The small molecule below binds the protein below.
Small molecule (SMILES): CN(Cc1cnc2nc(N)nc(N)c2n1)c1ccc(C(=O)N[C@@H](CCC(=O)O)C(=O)O)cc1

Binding-site contacts:
Ligand atom C4 contacts residue NDP1 of chain 1.C at 3.2 Å.
Ligand atom CA contacts residue SER37 of chain 1.A at 3.5 Å.
Ligand atom O1 contacts residue SER37 of chain 1.A at 2.3 Å (h-bond).
Ligand atom N1 contacts residue ALA11 of chain 1.A at 3.6 Å.
Ligand atom O2 contacts residue SER37 of chain 1.A at 3.6 Å (h-bond).
Ligand atom N5 contacts residue NDP1 of chain 1.C at 3.2 Å.
Ligand atom NA2 contacts residue VAL10 of chain 1.A at 3.5 Å (h-bond).
Ligand atom C4 contacts residue PHE36 of chain 1.A at 3.5 Å (hydrophobic).
Ligand atom O1 contacts residue LEU67 of chain 1.A at 3.6 Å.
Ligand atom N1 contacts residue ASP32 of chain 1.A at 2.9 Å (salt-bridge).
Ligand atom CB contacts residue SER37 of chain 1.A at 3.2 Å.
Ligand atom C15 contacts residue PHE36 of chain 1.A at 3.4 Å (hydrophobic).
Ligand atom NA4 contacts residue NDP1 of chain 1.C at 3.6 Å.
Ligand atom C16 contacts residue PHE36 of chain 1.A at 3.5 Å (hydrophobic).
Ligand atom C8A contacts residue NDP1 of chain 1.C at 3.6 Å.
Ligand atom C14 contacts residue ILE62 of chain 1.A at 3.5 Å (hydrophobic).
Ligand atom NA4 contacts residue VAL9 of chain 1.A at 2.5 Å (h-bond).
Ligand atom CT contacts residue ARG70 of chain 1.A at 3.6 Å.
Ligand atom O1 contacts residue ARG70 of chain 1.A at 2.8 Å (salt-bridge).
Ligand atom NA4 contacts residue TYR119 of chain 1.A at 3.5 Å (h-bond).
Ligand atom C8A contacts residue ASP32 of chain 1.A at 3.4 Å.
Ligand atom O2 contacts residue ARG70 of chain 1.A at 3.5 Å (salt-bridge).
Ligand atom N3 contacts residue VAL10 of chain 1.A at 3.3 Å (h-bond).
Ligand atom N8 contacts residue ASP32 of chain 1.A at 3.2 Å (salt-bridge).
Ligand atom N3 contacts residue VAL9 of chain 1.A at 3.3 Å.
Ligand atom NA2 contacts residue THR134 of chain 1.A at 3.3 Å (h-bond).
Ligand atom C4 contacts residue VAL9 of chain 1.A at 3.4 Å (hydrophobic).
Ligand atom C4A contacts residue NDP1 of chain 1.C at 3.1 Å.
Ligand atom NA2 contacts residue ASP32 of chain 1.A at 2.9 Å (salt-bridge).
Ligand atom C2 contacts residue ALA11 of chain 1.A at 3.6 Å (hydrophobic).
Ligand atom CT contacts residue SER37 of chain 1.A at 2.9 Å.
Ligand atom C2 contacts residue ASP32 of chain 1.A at 3.5 Å.
Ligand atom C7 contacts residue LEU33 of chain 1.A at 3.6 Å (hydrophobic).
Ligand atom CM contacts residue ILE62 of chain 1.A at 3.5 Å (hydrophobic).
Ligand atom NA4 contacts residue PHE36 of chain 1.A at 3.5 Å.
Ligand atom N10 contacts residue ILE62 of chain 1.A at 3.5 Å.
Ligand atom CM contacts residue THR58 of chain 1.A at 3.5 Å.
Ligand atom NA4 contacts residue CYS113 of chain 1.A at 3.2 Å.
Ligand atom N8 contacts residue LEU33 of chain 1.A at 3.5 Å.
Ligand atom C7 contacts residue LEU25 of chain 1.A at 3.4 Å (hydrophobic).

Sequence of chain 1.A:
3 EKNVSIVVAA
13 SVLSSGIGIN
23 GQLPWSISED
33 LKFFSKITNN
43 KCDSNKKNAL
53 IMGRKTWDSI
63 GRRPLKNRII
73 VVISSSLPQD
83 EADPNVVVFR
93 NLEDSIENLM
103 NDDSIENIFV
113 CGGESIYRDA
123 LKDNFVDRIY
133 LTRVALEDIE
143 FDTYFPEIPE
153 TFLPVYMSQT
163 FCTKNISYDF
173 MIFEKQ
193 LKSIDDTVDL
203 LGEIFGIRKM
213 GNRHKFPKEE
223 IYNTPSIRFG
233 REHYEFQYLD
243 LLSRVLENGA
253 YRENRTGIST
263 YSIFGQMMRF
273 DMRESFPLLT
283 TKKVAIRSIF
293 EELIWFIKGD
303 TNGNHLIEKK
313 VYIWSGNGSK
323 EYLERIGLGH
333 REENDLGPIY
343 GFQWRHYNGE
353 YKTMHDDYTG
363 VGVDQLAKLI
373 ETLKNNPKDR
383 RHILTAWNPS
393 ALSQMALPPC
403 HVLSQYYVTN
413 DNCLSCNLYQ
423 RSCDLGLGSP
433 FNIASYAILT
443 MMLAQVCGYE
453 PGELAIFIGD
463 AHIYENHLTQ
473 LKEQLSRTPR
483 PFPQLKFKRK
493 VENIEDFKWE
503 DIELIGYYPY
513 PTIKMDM